The small molecule below binds the protein below.
Small molecule (SMILES): C[C@@H](C(=O)OCCNC(=O)CCNC(=O)[C@H](O)C(C)(C)COP(=O)(O)OP(=O)(O)OC[C@H]1O[C@@H](n2cnc3c(N)ncnc32)[C@H](O)[C@@H]1OP(=O)(O)O)S(=O)(=O)O

Binding-site contacts:
Ligand atom C2 contacts residue SO51 of chain 1.H at 0.0 Å.
Ligand atom OS5 contacts residue SO51 of chain 1.H at 0.0 Å (h-bond).
Ligand atom N3 contacts residue SO51 of chain 1.H at 0.0 Å (h-bond).
Ligand atom C2' contacts residue SO51 of chain 1.H at 0.0 Å.
Ligand atom P2 contacts residue SO51 of chain 1.H at 0.0 Å.
Ligand atom O4' contacts residue SO51 of chain 1.H at 0.1 Å (h-bond).
Ligand atom CP2 contacts residue SO51 of chain 1.H at 0.0 Å.
Ligand atom O5' contacts residue SO51 of chain 1.H at 0.0 Å (h-bond).
Ligand atom P1 contacts residue SO51 of chain 1.H at 0.0 Å.
Ligand atom CP4 contacts residue SO51 of chain 1.H at 0.0 Å.
Ligand atom NP2 contacts residue SO51 of chain 1.H at 0.1 Å (h-bond).
Ligand atom N6 contacts residue SO51 of chain 1.H at 0.0 Å (h-bond).
Ligand atom C6 contacts residue SO51 of chain 1.H at 0.0 Å.
Ligand atom N9 contacts residue SO51 of chain 1.H at 0.0 Å (h-bond).
Ligand atom O11 contacts residue SO51 of chain 1.H at 0.0 Å (h-bond).
Ligand atom CP7 contacts residue SO51 of chain 1.H at 0.1 Å.
Ligand atom O21 contacts residue SO51 of chain 1.H at 0.0 Å (h-bond).
Ligand atom C4 contacts residue SO51 of chain 1.H at 0.0 Å.
Ligand atom C8 contacts residue SO51 of chain 1.H at 0.0 Å.
Ligand atom C3' contacts residue SO51 of chain 1.H at 0.1 Å.
Ligand atom N7 contacts residue SO51 of chain 1.H at 0.0 Å (h-bond).
Ligand atom CP5 contacts residue SO51 of chain 1.H at 0.1 Å.
Ligand atom C1' contacts residue SO51 of chain 1.H at 0.0 Å.
Ligand atom NP1 contacts residue SO51 of chain 1.H at 0.0 Å (h-bond).
Ligand atom CS1 contacts residue SO51 of chain 1.H at 0.0 Å.
Ligand atom O2' contacts residue SO51 of chain 1.H at 0.1 Å (h-bond).
Ligand atom OS1 contacts residue SO51 of chain 1.H at 0.0 Å (h-bond).
Ligand atom CP1 contacts residue SO51 of chain 1.H at 0.1 Å.
Ligand atom OPS contacts residue SO51 of chain 1.H at 0.1 Å (h-bond).
Ligand atom C5 contacts residue SO51 of chain 1.H at 0.0 Å.
Ligand atom C4' contacts residue SO51 of chain 1.H at 0.1 Å.
Ligand atom O6 contacts residue SO51 of chain 1.H at 0.1 Å (h-bond).
Ligand atom N1 contacts residue SO51 of chain 1.H at 0.0 Å (h-bond).
Ligand atom SS4 contacts residue SO51 of chain 1.H at 0.1 Å (h-bond).
Ligand atom CP3 contacts residue SO51 of chain 1.H at 0.0 Å.
Ligand atom O56 contacts residue SO51 of chain 1.H at 0.0 Å (h-bond).
Ligand atom CS2 contacts residue SO51 of chain 1.H at 0.1 Å.
Ligand atom OS4 contacts residue SO51 of chain 1.H at 0.1 Å (h-bond).
Ligand atom O12 contacts residue SO51 of chain 1.H at 0.0 Å (h-bond).
Ligand atom OP1 contacts residue SO51 of chain 1.H at 0.0 Å (h-bond).

Sequence of chain 1.A:
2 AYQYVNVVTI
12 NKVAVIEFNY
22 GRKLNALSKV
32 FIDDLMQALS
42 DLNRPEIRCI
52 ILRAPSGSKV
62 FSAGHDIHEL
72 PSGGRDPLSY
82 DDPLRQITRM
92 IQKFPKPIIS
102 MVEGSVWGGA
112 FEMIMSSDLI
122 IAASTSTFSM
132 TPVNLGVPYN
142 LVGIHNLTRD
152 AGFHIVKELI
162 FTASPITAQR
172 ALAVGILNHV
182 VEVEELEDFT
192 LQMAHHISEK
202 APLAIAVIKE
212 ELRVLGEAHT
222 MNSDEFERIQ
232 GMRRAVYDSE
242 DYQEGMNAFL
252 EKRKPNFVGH